Sequence of chain 1.B:
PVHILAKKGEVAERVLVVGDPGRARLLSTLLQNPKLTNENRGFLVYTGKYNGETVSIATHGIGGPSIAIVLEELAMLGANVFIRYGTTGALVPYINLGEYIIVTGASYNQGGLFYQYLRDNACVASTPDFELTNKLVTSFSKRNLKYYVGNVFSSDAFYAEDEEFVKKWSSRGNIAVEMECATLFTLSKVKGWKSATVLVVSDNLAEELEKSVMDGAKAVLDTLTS

A small-molecule ligand and the protein it binds are described below.
Small molecule (SMILES): O=c1[nH]cnc2c([C@@H]3O[C@H](CO)[C@@H](O)[C@H]3O)n[nH]c12

Sequence of chain 1.C:
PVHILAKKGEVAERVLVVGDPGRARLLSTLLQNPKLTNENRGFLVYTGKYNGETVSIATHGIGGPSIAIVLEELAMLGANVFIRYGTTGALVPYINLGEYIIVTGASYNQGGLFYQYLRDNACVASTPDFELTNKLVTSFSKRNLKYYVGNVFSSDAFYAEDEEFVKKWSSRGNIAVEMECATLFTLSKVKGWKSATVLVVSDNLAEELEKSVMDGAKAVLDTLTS

Binding-site contacts:
Ligand atom N8 contacts residue MET181 of chain 1.B at 3.7 Å.
Ligand atom N3 contacts residue SER204 of chain 1.B at 3.9 Å.
Ligand atom C5 contacts residue VAL179 of chain 1.B at 3.8 Å (hydrophobic).
Ligand atom C2' contacts residue GLU182 of chain 1.B at 3.5 Å.
Ligand atom O2' contacts residue ARG86 of chain 1.B at 3.1 Å (salt-bridge).
Ligand atom C3' contacts residue SO41 of chain 1.F at 3.7 Å.
Ligand atom C2' contacts residue SO41 of chain 1.F at 3.6 Å.
Ligand atom C3' contacts residue MET181 of chain 1.B at 3.8 Å (hydrophobic).
Ligand atom O2' contacts residue GLU182 of chain 1.B at 2.4 Å (salt-bridge).
Ligand atom C2 contacts residue THR90 of chain 1.B at 3.3 Å.
Ligand atom C2 contacts residue ASP205 of chain 1.B at 3.0 Å.
Ligand atom C6 contacts residue GLY91 of chain 1.B at 3.7 Å.
Ligand atom O3' contacts residue SO41 of chain 1.F at 3.4 Å (h-bond).
Ligand atom N3 contacts residue THR89 of chain 1.B at 3.2 Å (h-bond).
Ligand atom N1 contacts residue GLY91 of chain 1.B at 3.3 Å (h-bond).
Ligand atom C4' contacts residue ARG43 of chain 1.C at 3.6 Å.
Ligand atom C5' contacts residue HIS5 of chain 1.C at 3.1 Å.
Ligand atom O3' contacts residue ILE64 of chain 1.B at 3.6 Å.
Ligand atom N1 contacts residue ASP205 of chain 1.B at 2.8 Å (salt-bridge).
Ligand atom O2' contacts residue MET181 of chain 1.B at 3.8 Å.
Ligand atom C9 contacts residue THR89 of chain 1.B at 3.7 Å.
Ligand atom O6 contacts residue VAL179 of chain 1.B at 3.7 Å.
Ligand atom N3 contacts residue THR90 of chain 1.B at 3.5 Å (h-bond).
Ligand atom O2' contacts residue SO41 of chain 1.F at 2.8 Å (h-bond).
Ligand atom C2 contacts residue SER204 of chain 1.B at 3.3 Å.
Ligand atom O5' contacts residue HIS5 of chain 1.C at 2.9 Å (h-bond).
Ligand atom N7 contacts residue VAL179 of chain 1.B at 3.8 Å.
Ligand atom C1' contacts residue SO41 of chain 1.F at 3.2 Å.
Ligand atom N1 contacts residue THR90 of chain 1.B at 3.5 Å.
Ligand atom C4' contacts residue SO41 of chain 1.F at 3.2 Å.
Ligand atom C2' contacts residue MET181 of chain 1.B at 3.9 Å (hydrophobic).
Ligand atom C4 contacts residue THR89 of chain 1.B at 3.9 Å.
Ligand atom O4' contacts residue ARG43 of chain 1.C at 3.6 Å.
Ligand atom C2 contacts residue GLY91 of chain 1.B at 3.5 Å.
Ligand atom N8 contacts residue GLU180 of chain 1.B at 3.8 Å.
Ligand atom C1' contacts residue THR89 of chain 1.B at 3.6 Å.
Ligand atom O4' contacts residue THR89 of chain 1.B at 3.3 Å (h-bond).
Ligand atom O4' contacts residue SO41 of chain 1.F at 3.1 Å (h-bond).
Ligand atom O2' contacts residue GLU180 of chain 1.B at 3.5 Å.
Ligand atom O3' contacts residue GLU182 of chain 1.B at 3.3 Å (salt-bridge).